Sequence of chain 1.A:
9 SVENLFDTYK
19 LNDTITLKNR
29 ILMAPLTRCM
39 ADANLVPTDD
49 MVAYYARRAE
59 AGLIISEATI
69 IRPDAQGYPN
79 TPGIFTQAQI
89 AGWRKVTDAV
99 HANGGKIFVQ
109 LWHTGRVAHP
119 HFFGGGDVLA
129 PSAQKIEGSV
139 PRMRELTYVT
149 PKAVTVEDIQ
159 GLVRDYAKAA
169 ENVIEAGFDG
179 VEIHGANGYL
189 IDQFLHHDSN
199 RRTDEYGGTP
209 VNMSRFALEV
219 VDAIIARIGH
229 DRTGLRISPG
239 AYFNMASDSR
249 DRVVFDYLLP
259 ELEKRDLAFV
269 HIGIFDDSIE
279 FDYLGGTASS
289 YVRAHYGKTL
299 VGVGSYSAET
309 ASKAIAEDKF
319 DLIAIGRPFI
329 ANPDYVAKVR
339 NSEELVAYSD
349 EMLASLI

Binding-site contacts:
Ligand atom C2 contacts residue TRP110 of chain 1.A at 3.9 Å (hydrophobic).
Ligand atom C4 contacts residue ASN185 of chain 1.A at 3.7 Å.
Ligand atom O1' contacts residue FMN1 of chain 1.B at 3.6 Å.
Ligand atom C5 contacts residue FMN1 of chain 1.B at 3.2 Å.
Ligand atom O4 contacts residue HIS182 of chain 1.A at 2.7 Å (h-bond).
Ligand atom C4 contacts residue TYR187 of chain 1.A at 3.4 Å (hydrophobic).
Ligand atom C6 contacts residue PHE241 of chain 1.A at 4.2 Å (hydrophobic).
Ligand atom C5 contacts residue PHE241 of chain 1.A at 4.2 Å (hydrophobic).
Ligand atom C5 contacts residue TYR187 of chain 1.A at 4.2 Å (hydrophobic).
Ligand atom C1 contacts residue FMN1 of chain 1.B at 3.4 Å.
Ligand atom C2 contacts residue TYR187 of chain 1.A at 3.6 Å (hydrophobic).
Ligand atom C1 contacts residue THR35 of chain 1.A at 4.0 Å.
Ligand atom C3 contacts residue FMN1 of chain 1.B at 3.2 Å.
Ligand atom C3 contacts residue TYR187 of chain 1.A at 3.5 Å (hydrophobic).
Ligand atom C3 contacts residue THR35 of chain 1.A at 3.9 Å.
Ligand atom C2 contacts residue FMN1 of chain 1.B at 3.6 Å.
Ligand atom O1' contacts residue 8K61 of chain 1.H at 3.5 Å.
Ligand atom C5 contacts residue ASN185 of chain 1.A at 3.8 Å.
Ligand atom O4 contacts residue FMN1 of chain 1.B at 2.9 Å.
Ligand atom O4 contacts residue TYR187 of chain 1.A at 3.3 Å.
Ligand atom C1' contacts residue THR35 of chain 1.A at 3.7 Å.
Ligand atom O4 contacts residue ASN185 of chain 1.A at 2.8 Å (h-bond).
Ligand atom C3 contacts residue TRP110 of chain 1.A at 3.8 Å (hydrophobic).
Ligand atom C4 contacts residue FMN1 of chain 1.B at 3.3 Å.
Ligand atom C1' contacts residue FMN1 of chain 1.B at 3.9 Å.
Ligand atom C3 contacts residue HIS182 of chain 1.A at 4.1 Å.
Ligand atom C4 contacts residue HIS182 of chain 1.A at 3.8 Å.
Ligand atom C6 contacts residue FMN1 of chain 1.B at 3.5 Å.
Ligand atom C1 contacts residue TYR187 of chain 1.A at 3.9 Å (hydrophobic).
Ligand atom C2 contacts residue THR35 of chain 1.A at 3.3 Å.
Ligand atom O1' contacts residue THR35 of chain 1.A at 4.5 Å.
Ligand atom C6 contacts residue TYR187 of chain 1.A at 4.2 Å (hydrophobic).

A small-molecule ligand and the protein it binds are described below.
Small molecule (SMILES): O=Cc1ccc(O)cc1